Binding-site contacts:
Ligand atom O1 contacts residue THR97 of chain 5.A at 3.8 Å.
Ligand atom C6B contacts residue ILE95 of chain 5.A at 4.0 Å (hydrophobic).
Ligand atom CM2 contacts residue ILE184 of chain 5.A at 3.8 Å (hydrophobic).
Ligand atom F3 contacts residue ALA169 of chain 5.A at 3.7 Å.
Ligand atom N3A contacts residue ILE184 of chain 5.A at 3.9 Å.
Ligand atom O1B contacts residue ILE119 of chain 5.A at 3.9 Å.
Ligand atom F3 contacts residue VAL24 of chain 5.C at 3.3 Å.
Ligand atom C5B contacts residue ILE119 of chain 5.A at 3.9 Å (hydrophobic).
Ligand atom F2 contacts residue ALA145 of chain 5.A at 2.8 Å.
Ligand atom C3A contacts residue LEU220 of chain 5.A at 4.0 Å (hydrophobic).
Ligand atom N2 contacts residue PHE115 of chain 5.A at 3.7 Å.
Ligand atom C1B contacts residue ILE95 of chain 5.A at 3.6 Å (hydrophobic).
Ligand atom F1 contacts residue MET182 of chain 5.A at 3.2 Å.
Ligand atom C1C contacts residue TYR193 of chain 5.A at 3.9 Å (hydrophobic).
Ligand atom CM2 contacts residue ILE95 of chain 5.A at 4.0 Å (hydrophobic).
Ligand atom N3A contacts residue PHE147 of chain 5.A at 3.9 Å.
Ligand atom C2A contacts residue LEU220 of chain 5.A at 3.8 Å (hydrophobic).
Ligand atom O1A contacts residue ILE121 of chain 5.A at 3.8 Å.
Ligand atom C5 contacts residue TYR193 of chain 5.A at 4.0 Å (hydrophobic).
Ligand atom C6B contacts residue ILE119 of chain 5.A at 3.8 Å (hydrophobic).
Ligand atom N1A contacts residue LEU220 of chain 5.A at 3.3 Å.
Ligand atom N2 contacts residue THR97 of chain 5.A at 3.8 Å.
Ligand atom O1A contacts residue LEU220 of chain 5.A at 3.4 Å.
Ligand atom O1 contacts residue PHE115 of chain 5.A at 3.4 Å.
Ligand atom CM6 contacts residue ILE119 of chain 5.A at 4.0 Å (hydrophobic).
Ligand atom N1A contacts residue ILE119 of chain 5.A at 3.8 Å.
Ligand atom C3B contacts residue ILE184 of chain 5.A at 3.5 Å (hydrophobic).
Ligand atom C2B contacts residue ILE184 of chain 5.A at 3.8 Å (hydrophobic).
Ligand atom C4 contacts residue TYR193 of chain 5.A at 3.9 Å (hydrophobic).
Ligand atom F2 contacts residue PHE147 of chain 5.A at 3.8 Å.
Ligand atom C2B contacts residue ILE95 of chain 5.A at 3.8 Å (hydrophobic).
Ligand atom F3 contacts residue PHE147 of chain 5.A at 3.5 Å.
Ligand atom CM6 contacts residue TRP93 of chain 5.A at 3.7 Å (hydrophobic).
Ligand atom F2 contacts residue VAL171 of chain 5.A at 3.9 Å.
Ligand atom C4 contacts residue ILE217 of chain 5.A at 4.0 Å (hydrophobic).
Ligand atom CM6 contacts residue ILE95 of chain 5.A at 3.9 Å (hydrophobic).
Ligand atom CM2 contacts residue ILE217 of chain 5.A at 3.4 Å (hydrophobic).
Ligand atom CM2 contacts residue PHE147 of chain 5.A at 3.8 Å (hydrophobic).
Ligand atom F2 contacts residue ALA169 of chain 5.A at 3.6 Å.
Ligand atom F1 contacts residue VAL171 of chain 5.A at 3.8 Å.

Sequence of chain 5.A:
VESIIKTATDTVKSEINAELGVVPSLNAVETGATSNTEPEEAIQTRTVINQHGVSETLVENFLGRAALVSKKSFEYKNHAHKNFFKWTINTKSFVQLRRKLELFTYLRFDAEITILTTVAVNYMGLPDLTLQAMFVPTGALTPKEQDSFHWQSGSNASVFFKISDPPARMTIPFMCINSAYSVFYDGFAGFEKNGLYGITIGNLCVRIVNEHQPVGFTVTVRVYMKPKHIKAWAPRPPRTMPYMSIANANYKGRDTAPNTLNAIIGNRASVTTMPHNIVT

Sequence of chain 1.C:
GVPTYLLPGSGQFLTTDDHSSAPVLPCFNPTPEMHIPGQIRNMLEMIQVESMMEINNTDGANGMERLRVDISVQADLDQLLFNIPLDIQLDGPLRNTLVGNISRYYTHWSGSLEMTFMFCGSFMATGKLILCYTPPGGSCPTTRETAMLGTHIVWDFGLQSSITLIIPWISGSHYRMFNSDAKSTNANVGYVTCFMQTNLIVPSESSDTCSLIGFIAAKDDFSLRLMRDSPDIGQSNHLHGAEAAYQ

Sequence of chain 5.C:
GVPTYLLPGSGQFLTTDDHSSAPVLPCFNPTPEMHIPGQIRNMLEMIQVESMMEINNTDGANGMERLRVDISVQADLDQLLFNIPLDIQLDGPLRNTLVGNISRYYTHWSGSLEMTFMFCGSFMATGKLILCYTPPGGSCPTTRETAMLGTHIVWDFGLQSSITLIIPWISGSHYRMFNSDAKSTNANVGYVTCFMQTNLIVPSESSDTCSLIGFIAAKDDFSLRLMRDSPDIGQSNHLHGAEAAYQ

This small molecule binds to this protein.
Small molecule (SMILES): Cc1cc(CCCOc2c(C)cc(-c3noc(C(F)(F)F)n3)cc2C)on1